Binding-site contacts:
Ligand atom C08 contacts residue ALA284 of chain 1.C at 3.6 Å (hydrophobic).
Ligand atom C25 contacts residue THR288 of chain 1.C at 2.9 Å.
Ligand atom F15 contacts residue ARG221 of chain 1.C at 3.6 Å.
Ligand atom C07 contacts residue ALA284 of chain 1.C at 3.6 Å (hydrophobic).
Ligand atom F14 contacts residue ALA87 of chain 1.C at 3.1 Å.
Ligand atom F20 contacts residue ILE187 of chain 1.C at 3.9 Å.
Ligand atom F14 contacts residue PHE96 of chain 1.C at 3.6 Å.
Ligand atom F19 contacts residue ASN184 of chain 1.C at 3.7 Å.
Ligand atom O12 contacts residue ARG221 of chain 1.C at 3.9 Å.
Ligand atom N26 contacts residue THR288 of chain 1.C at 3.1 Å (h-bond).
Ligand atom O17 contacts residue ILE187 of chain 1.C at 3.2 Å.
Ligand atom C25 contacts residue ALA284 of chain 1.C at 3.6 Å (hydrophobic).
Ligand atom C18 contacts residue ILE187 of chain 1.C at 3.9 Å (hydrophobic).
Ligand atom N28 contacts residue HEM1 of chain 1.I at 3.2 Å.
Ligand atom C09 contacts residue PHE96 of chain 1.C at 3.9 Å (hydrophobic).
Ligand atom F19 contacts residue ILE188 of chain 1.C at 3.1 Å.
Ligand atom C10 contacts residue ASP280 of chain 1.C at 3.9 Å.
Ligand atom O05 contacts residue VAL465 of chain 1.C at 3.6 Å.
Ligand atom C09 contacts residue ALA284 of chain 1.C at 4.0 Å (hydrophobic).
Ligand atom N27 contacts residue HEM1 of chain 1.I at 2.1 Å.
Ligand atom F15 contacts residue ASP280 of chain 1.C at 2.4 Å.
Ligand atom C13 contacts residue ALA87 of chain 1.C at 3.2 Å (hydrophobic).
Ligand atom C01 contacts residue ALA349 of chain 1.C at 3.5 Å (hydrophobic).
Ligand atom F15 contacts residue ALA87 of chain 1.C at 3.4 Å.
Ligand atom C10 contacts residue PHE96 of chain 1.C at 3.8 Å (hydrophobic).
Ligand atom F20 contacts residue GLY283 of chain 1.C at 3.9 Å.
Ligand atom C01 contacts residue ILE353 of chain 1.C at 3.9 Å (hydrophobic).
Ligand atom C18 contacts residue GLY283 of chain 1.C at 3.8 Å.
Ligand atom N26 contacts residue HEM1 of chain 1.I at 3.0 Å.
Ligand atom C13 contacts residue ARG221 of chain 1.C at 3.6 Å.
Ligand atom C02 contacts residue ILE353 of chain 1.C at 3.6 Å (hydrophobic).
Ligand atom C03 contacts residue VAL464 of chain 1.C at 3.4 Å (hydrophobic).
Ligand atom N26 contacts residue ALA284 of chain 1.C at 3.7 Å.
Ligand atom O05 contacts residue VAL464 of chain 1.C at 2.9 Å (h-bond).
Ligand atom C08 contacts residue PHE96 of chain 1.C at 3.8 Å (hydrophobic).
Ligand atom C23 contacts residue VAL464 of chain 1.C at 3.7 Å (hydrophobic).
Ligand atom C13 contacts residue ASP280 of chain 1.C at 3.8 Å.
Ligand atom C08 contacts residue ALA95 of chain 1.C at 3.8 Å (hydrophobic).
Ligand atom F20 contacts residue ASN184 of chain 1.C at 3.0 Å.
Ligand atom C03 contacts residue ILE353 of chain 1.C at 3.6 Å (hydrophobic).

Sequence of chain 1.C:
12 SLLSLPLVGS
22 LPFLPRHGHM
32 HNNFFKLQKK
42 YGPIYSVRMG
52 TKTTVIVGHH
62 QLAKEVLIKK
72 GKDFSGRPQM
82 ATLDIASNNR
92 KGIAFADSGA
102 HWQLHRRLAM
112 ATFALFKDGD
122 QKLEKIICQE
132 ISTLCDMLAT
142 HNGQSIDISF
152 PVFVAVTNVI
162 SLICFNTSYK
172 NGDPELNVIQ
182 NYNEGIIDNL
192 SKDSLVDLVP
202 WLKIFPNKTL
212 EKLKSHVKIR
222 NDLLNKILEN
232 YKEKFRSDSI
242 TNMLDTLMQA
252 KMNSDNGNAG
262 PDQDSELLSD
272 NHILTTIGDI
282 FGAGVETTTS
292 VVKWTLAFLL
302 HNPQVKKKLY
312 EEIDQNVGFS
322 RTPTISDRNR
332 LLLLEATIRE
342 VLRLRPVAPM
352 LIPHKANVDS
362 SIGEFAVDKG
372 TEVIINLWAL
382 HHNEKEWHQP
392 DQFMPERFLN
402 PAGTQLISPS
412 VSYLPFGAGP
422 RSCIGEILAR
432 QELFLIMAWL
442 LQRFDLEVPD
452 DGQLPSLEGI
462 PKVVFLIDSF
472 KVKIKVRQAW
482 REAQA

This protein binds this small molecule.
Small molecule (SMILES): CC(C)[C@](O)(c1ccc2cc(OC(F)F)c(OC(F)F)cc2c1)c1c[nH]nn1